This small molecule binds to this protein.
Small molecule (SMILES): CC(=O)N[C@@H]1[C@@H](O)[C@H](O)[C@@H](CO)O[C@H]1O

Binding-site contacts:
Ligand atom C1 contacts residue ASN257 of chain 1.A at 1.6 Å.
Ligand atom C3 contacts residue ASN257 of chain 1.A at 3.8 Å.
Ligand atom C4 contacts residue ASN257 of chain 1.A at 4.1 Å.
Ligand atom C7 contacts residue ASN257 of chain 1.A at 4.5 Å.
Ligand atom O5 contacts residue ASN257 of chain 1.A at 2.2 Å (h-bond).
Ligand atom N2 contacts residue ASN257 of chain 1.A at 3.2 Å (h-bond).
Ligand atom C5 contacts residue ASN257 of chain 1.A at 3.5 Å.
Ligand atom C2 contacts residue ASN257 of chain 1.A at 2.5 Å.

Sequence of chain 1.A:
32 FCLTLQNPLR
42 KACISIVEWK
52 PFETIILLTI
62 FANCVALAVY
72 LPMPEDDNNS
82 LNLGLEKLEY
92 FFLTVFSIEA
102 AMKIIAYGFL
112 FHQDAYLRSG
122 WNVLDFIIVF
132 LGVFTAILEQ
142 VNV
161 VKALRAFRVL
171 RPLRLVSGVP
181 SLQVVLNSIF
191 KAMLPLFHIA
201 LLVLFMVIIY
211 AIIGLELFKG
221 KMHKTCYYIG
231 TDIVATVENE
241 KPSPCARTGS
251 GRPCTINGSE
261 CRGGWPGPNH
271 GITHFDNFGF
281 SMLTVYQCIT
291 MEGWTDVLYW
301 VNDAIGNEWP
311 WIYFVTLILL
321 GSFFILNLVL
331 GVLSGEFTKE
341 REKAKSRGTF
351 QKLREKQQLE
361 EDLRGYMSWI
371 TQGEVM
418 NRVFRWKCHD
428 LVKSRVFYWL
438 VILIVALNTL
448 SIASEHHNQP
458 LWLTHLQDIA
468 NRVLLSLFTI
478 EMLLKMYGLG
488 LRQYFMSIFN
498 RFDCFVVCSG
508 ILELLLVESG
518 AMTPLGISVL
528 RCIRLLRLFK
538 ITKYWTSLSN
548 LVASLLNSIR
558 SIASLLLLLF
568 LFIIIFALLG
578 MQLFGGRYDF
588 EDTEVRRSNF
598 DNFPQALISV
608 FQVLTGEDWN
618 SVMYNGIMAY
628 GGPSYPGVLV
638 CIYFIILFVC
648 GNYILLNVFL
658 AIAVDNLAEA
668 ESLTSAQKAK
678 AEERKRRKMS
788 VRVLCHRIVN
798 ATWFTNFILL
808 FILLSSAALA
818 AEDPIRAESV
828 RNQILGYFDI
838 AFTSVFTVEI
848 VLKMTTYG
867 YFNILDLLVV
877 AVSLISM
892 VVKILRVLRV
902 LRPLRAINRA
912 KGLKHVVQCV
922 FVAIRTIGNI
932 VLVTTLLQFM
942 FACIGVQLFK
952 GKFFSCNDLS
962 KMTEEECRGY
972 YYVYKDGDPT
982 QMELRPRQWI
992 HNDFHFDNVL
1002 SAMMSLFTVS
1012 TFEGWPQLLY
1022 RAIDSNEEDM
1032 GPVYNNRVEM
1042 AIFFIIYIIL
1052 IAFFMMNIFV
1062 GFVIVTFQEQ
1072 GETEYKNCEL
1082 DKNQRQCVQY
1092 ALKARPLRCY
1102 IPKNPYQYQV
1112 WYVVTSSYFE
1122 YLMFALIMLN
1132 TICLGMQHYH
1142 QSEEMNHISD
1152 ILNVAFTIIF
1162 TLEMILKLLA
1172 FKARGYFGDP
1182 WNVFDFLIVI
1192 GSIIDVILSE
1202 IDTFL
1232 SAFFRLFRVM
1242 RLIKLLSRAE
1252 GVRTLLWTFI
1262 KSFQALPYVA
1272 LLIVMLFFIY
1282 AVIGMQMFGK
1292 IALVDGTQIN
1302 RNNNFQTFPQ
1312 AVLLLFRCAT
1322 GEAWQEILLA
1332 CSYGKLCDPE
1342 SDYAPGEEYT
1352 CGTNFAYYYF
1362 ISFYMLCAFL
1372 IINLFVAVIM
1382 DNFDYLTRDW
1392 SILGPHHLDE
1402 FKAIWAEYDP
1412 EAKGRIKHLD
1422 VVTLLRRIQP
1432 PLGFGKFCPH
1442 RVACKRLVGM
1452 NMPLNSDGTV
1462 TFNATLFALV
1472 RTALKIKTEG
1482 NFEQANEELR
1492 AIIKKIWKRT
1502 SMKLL